This protein binds this small molecule.
Small molecule (SMILES): CC[C@H](C)[C@H](N)C(=O)O

Binding-site contacts:
Ligand atom C contacts residue ASP138 of chain 1.B at 4.2 Å.
Ligand atom CA contacts residue ASP138 of chain 1.B at 3.7 Å.
Ligand atom CG1 contacts residue MET103 of chain 1.B at 4.0 Å (hydrophobic).
Ligand atom N contacts residue ASP138 of chain 1.B at 3.0 Å (salt-bridge).
Ligand atom C contacts residue ALA139 of chain 1.B at 4.0 Å (hydrophobic).
Ligand atom C contacts residue TYR113 of chain 1.B at 3.6 Å (hydrophobic).
Ligand atom O contacts residue ARG118 of chain 1.B at 2.8 Å (salt-bridge).
Ligand atom OXT contacts residue TYR136 of chain 1.B at 4.2 Å.
Ligand atom CD1 contacts residue ASP138 of chain 1.B at 3.8 Å.
Ligand atom N contacts residue ASP165 of chain 1.B at 2.8 Å (salt-bridge).
Ligand atom CA contacts residue TYR113 of chain 1.B at 4.0 Å (hydrophobic).
Ligand atom N contacts residue TYR93 of chain 1.B at 3.3 Å (h-bond).
Ligand atom CG1 contacts residue ASP138 of chain 1.B at 3.7 Å.
Ligand atom C contacts residue ARG118 of chain 1.B at 3.6 Å.
Ligand atom CA contacts residue TYR136 of chain 1.B at 3.8 Å (hydrophobic).
Ligand atom CB contacts residue ASP138 of chain 1.B at 3.4 Å.
Ligand atom CG2 contacts residue ALA139 of chain 1.B at 4.0 Å (hydrophobic).
Ligand atom OXT contacts residue TRP120 of chain 1.B at 2.9 Å (h-bond).
Ligand atom O contacts residue TYR136 of chain 1.B at 3.4 Å.
Ligand atom CD1 contacts residue PHE91 of chain 1.B at 3.8 Å (hydrophobic).
Ligand atom CD1 contacts residue ALA140 of chain 1.B at 4.3 Å (hydrophobic).
Ligand atom N contacts residue TYR136 of chain 1.B at 2.9 Å (h-bond).
Ligand atom CA contacts residue TRP120 of chain 1.B at 4.0 Å (hydrophobic).
Ligand atom OXT contacts residue ARG118 of chain 1.B at 2.9 Å (salt-bridge).
Ligand atom CA contacts residue ASP165 of chain 1.B at 3.8 Å.
Ligand atom O contacts residue ALA139 of chain 1.B at 3.0 Å (h-bond).
Ligand atom C contacts residue TYR136 of chain 1.B at 3.7 Å (hydrophobic).
Ligand atom CG2 contacts residue MET109 of chain 1.B at 4.0 Å (hydrophobic).
Ligand atom C contacts residue TRP120 of chain 1.B at 3.6 Å (hydrophobic).
Ligand atom CG2 contacts residue PHE101 of chain 1.B at 4.3 Å (hydrophobic).
Ligand atom CD1 contacts residue ASP165 of chain 1.B at 4.2 Å.
Ligand atom CG1 contacts residue TYR93 of chain 1.B at 3.8 Å (hydrophobic).
Ligand atom N contacts residue ILE145 of chain 1.B at 3.2 Å.
Ligand atom OXT contacts residue TYR113 of chain 1.B at 2.8 Å (h-bond).
Ligand atom CG1 contacts residue ASP165 of chain 1.B at 3.5 Å.
Ligand atom O contacts residue ASP138 of chain 1.B at 3.7 Å.
Ligand atom CB contacts residue ASP165 of chain 1.B at 4.2 Å.
Ligand atom CG2 contacts residue TYR113 of chain 1.B at 3.5 Å (hydrophobic).
Ligand atom CD1 contacts residue MET103 of chain 1.B at 3.5 Å (hydrophobic).
Ligand atom CA contacts residue TYR93 of chain 1.B at 3.8 Å (hydrophobic).

Sequence of chain 1.B:
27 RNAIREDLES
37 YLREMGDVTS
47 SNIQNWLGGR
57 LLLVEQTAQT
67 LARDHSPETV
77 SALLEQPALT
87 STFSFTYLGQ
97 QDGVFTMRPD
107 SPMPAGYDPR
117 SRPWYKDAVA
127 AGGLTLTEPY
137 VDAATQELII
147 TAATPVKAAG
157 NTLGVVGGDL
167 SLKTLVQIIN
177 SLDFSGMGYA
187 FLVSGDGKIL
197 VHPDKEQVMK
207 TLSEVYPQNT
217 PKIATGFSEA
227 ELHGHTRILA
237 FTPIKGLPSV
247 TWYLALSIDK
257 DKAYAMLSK